Sequence of chain 1.A:
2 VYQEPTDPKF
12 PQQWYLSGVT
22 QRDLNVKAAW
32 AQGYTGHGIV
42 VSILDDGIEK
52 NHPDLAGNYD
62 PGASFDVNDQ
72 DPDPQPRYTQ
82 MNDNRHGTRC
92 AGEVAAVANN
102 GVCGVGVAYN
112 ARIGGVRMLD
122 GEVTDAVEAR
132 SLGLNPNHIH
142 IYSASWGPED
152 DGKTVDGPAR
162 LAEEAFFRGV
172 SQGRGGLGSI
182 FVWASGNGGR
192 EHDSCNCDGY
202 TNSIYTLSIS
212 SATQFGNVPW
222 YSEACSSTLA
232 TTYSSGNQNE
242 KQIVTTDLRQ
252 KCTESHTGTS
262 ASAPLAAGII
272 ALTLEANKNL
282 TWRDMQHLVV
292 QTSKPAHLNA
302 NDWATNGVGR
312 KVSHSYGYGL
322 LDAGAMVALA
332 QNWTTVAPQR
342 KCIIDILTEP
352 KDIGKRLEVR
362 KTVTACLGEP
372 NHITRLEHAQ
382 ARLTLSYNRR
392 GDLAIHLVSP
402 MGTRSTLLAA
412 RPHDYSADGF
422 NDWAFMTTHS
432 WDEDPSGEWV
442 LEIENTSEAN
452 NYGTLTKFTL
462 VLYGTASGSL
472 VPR

The protein below binds the small molecule below.
Small molecule (SMILES): CC(C)[C@H](NC(=O)[C@H](CCCN=C(N)N)NC(=O)Cc1cccc(CN=C(N)N)c1)C(=O)N[C@@H](CCCN=C(N)N)C(=O)NCc1ccc(C(=N)N)cc1

Binding-site contacts:
Ligand atom O contacts residue TRP147 of chain 1.A at 3.2 Å.
Ligand atom N35 contacts residue ASP151 of chain 1.A at 3.2 Å (salt-bridge).
Ligand atom N23 contacts residue SER146 of chain 1.A at 2.7 Å (h-bond).
Ligand atom C22 contacts residue THR260 of chain 1.A at 3.6 Å.
Ligand atom CA contacts residue GLY148 of chain 1.A at 3.4 Å.
Ligand atom NE contacts residue ASP47 of chain 1.A at 2.9 Å (salt-bridge).
Ligand atom O contacts residue GLY148 of chain 1.A at 3.1 Å (h-bond).
Ligand atom NH2 contacts residue ASP157 of chain 1.A at 2.8 Å (salt-bridge).
Ligand atom C27 contacts residue ASP199 of chain 1.A at 3.2 Å.
Ligand atom C16 contacts residue SER146 of chain 1.A at 3.5 Å.
Ligand atom CZ contacts residue ASP47 of chain 1.A at 3.6 Å.
Ligand atom C10 contacts residue ASP126 of chain 1.A at 3.6 Å.
Ligand atom N34 contacts residue ALA185 of chain 1.A at 3.0 Å (h-bond).
Ligand atom N35 contacts residue ASP199 of chain 1.A at 2.8 Å (salt-bridge).
Ligand atom NH1 contacts residue ASP157 of chain 1.A at 3.1 Å (salt-bridge).
Ligand atom N35 contacts residue PRO149 of chain 1.A at 2.9 Å (h-bond).
Ligand atom C21 contacts residue ALA185 of chain 1.A at 3.5 Å (hydrophobic).
Ligand atom NE contacts residue ASP84 of chain 1.A at 3.5 Å (salt-bridge).
Ligand atom C16 contacts residue SER261 of chain 1.A at 3.3 Å.
Ligand atom N23 contacts residue SER261 of chain 1.A at 3.5 Å (h-bond).
Ligand atom C27 contacts residue ASP151 of chain 1.A at 3.5 Å.
Ligand atom NE contacts residue TYR201 of chain 1.A at 3.0 Å (h-bond).
Ligand atom CZ contacts residue TYR201 of chain 1.A at 3.4 Å (hydrophobic).
Ligand atom NH2 contacts residue ASN85 of chain 1.A at 2.9 Å (h-bond).
Ligand atom NE contacts residue GLU129 of chain 1.A at 2.9 Å (salt-bridge).
Ligand atom NH1 contacts residue TYR201 of chain 1.A at 3.1 Å (h-bond).
Ligand atom CD contacts residue GLU129 of chain 1.A at 3.5 Å.
Ligand atom N contacts residue GLY148 of chain 1.A at 2.9 Å (h-bond).
Ligand atom C24 contacts residue ASP151 of chain 1.A at 3.5 Å.
Ligand atom N2 contacts residue VAL124 of chain 1.A at 2.8 Å (h-bond).
Ligand atom C19 contacts residue ASP151 of chain 1.A at 3.3 Å.
Ligand atom N34 contacts residue ASP199 of chain 1.A at 2.9 Å (salt-bridge).
Ligand atom C9 contacts residue VAL124 of chain 1.A at 3.5 Å (hydrophobic).
Ligand atom NH1 contacts residue GLY158 of chain 1.A at 3.2 Å (h-bond).
Ligand atom NH2 contacts residue ASP47 of chain 1.A at 3.5 Å (salt-bridge).
Ligand atom N2 contacts residue GLU129 of chain 1.A at 2.8 Å (salt-bridge).
Ligand atom N2 contacts residue THR125 of chain 1.A at 3.6 Å.
Ligand atom CZ contacts residue ASP157 of chain 1.A at 3.5 Å.
Ligand atom CG contacts residue GLU129 of chain 1.A at 3.3 Å.
Ligand atom CG2 contacts residue GLY148 of chain 1.A at 3.5 Å.